Sequence of chain 8.HA:
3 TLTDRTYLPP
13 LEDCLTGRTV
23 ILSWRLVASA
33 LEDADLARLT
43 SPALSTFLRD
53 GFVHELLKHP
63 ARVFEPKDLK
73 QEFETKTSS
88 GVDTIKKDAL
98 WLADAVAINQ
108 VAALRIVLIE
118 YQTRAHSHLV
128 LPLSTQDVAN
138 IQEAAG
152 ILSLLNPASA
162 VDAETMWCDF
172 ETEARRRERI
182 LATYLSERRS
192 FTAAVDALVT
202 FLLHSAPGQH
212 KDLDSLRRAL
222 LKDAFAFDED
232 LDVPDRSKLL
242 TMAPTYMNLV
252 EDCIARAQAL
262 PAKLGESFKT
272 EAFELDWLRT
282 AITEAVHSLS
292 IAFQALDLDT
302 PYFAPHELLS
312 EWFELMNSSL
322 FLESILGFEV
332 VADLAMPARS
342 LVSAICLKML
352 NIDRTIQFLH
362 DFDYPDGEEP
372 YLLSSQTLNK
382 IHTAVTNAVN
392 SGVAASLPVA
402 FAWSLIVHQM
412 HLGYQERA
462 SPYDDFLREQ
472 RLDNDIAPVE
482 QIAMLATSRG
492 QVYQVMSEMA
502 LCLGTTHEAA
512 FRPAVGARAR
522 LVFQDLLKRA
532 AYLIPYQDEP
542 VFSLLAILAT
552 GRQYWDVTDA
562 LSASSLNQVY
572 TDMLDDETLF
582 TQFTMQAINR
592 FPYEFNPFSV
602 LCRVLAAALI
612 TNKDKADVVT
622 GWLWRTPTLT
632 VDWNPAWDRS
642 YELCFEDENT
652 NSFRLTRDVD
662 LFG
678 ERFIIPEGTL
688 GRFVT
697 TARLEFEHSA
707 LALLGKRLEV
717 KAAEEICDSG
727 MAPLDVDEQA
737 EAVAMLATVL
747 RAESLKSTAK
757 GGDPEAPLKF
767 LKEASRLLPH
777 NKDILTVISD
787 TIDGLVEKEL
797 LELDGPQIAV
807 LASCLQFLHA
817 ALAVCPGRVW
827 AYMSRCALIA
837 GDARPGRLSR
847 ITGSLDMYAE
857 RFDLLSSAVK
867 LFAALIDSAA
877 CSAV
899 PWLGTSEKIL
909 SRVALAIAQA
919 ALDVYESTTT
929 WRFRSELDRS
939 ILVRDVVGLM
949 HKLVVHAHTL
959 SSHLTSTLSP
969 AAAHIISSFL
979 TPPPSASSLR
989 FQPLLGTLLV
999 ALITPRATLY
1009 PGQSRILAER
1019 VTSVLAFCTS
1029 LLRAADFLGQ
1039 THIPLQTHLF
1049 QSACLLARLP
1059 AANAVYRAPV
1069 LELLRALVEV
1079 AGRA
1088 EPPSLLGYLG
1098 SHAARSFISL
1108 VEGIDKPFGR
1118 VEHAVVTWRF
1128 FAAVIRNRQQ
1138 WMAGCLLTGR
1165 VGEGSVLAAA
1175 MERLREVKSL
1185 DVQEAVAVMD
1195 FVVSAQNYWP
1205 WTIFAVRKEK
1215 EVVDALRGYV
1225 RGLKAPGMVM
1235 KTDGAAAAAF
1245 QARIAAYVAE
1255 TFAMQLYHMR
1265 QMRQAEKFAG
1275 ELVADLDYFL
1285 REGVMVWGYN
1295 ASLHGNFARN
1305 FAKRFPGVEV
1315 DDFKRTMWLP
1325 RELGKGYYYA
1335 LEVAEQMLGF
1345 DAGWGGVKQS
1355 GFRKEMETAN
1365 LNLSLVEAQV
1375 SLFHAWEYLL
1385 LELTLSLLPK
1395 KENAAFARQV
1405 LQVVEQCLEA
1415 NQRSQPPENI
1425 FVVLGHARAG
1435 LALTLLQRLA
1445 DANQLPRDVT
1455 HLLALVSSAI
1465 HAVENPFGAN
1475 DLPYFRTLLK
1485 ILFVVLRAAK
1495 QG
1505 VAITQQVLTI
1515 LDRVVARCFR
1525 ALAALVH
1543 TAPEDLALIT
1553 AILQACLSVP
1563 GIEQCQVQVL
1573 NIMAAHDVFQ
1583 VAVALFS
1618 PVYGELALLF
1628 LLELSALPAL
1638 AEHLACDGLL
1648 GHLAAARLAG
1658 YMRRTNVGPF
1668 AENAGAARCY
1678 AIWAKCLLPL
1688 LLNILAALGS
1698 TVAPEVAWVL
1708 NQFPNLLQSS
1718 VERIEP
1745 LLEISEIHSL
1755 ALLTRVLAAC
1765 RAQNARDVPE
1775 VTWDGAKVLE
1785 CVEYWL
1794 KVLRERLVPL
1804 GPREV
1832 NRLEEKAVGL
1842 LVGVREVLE

This small molecule binds to this protein.
Small molecule (SMILES): CC[C@H](C)[C@H](NC(=O)[C@H](CO)NC(=O)[C@H](CC(=O)O)NC(=O)[C@@H](N)CCC(=O)O)C(=O)N[C@@H](CC(C)C)C(=O)N[C@@H](CCC(N)=O)C(=O)N1CCC[C@H]1C(=O)NCC(=O)N[C@@H](C)C(=O)N[C@@H](Cc1ccccc1)C(=O)N[C@@H](CO)C(=O)N[C@@H](C)C(=O)N[C@H](C=O)CC(N)=O

Binding-site contacts:
Ligand atom CD1 contacts residue LEU413 of chain 8.HA at 4.1 Å (hydrophobic).
Ligand atom NE2 contacts residue PRO536 of chain 8.HA at 4.2 Å.
Ligand atom CD2 contacts residue ALA484 of chain 8.HA at 3.6 Å (hydrophobic).
Ligand atom CG contacts residue PRO536 of chain 8.HA at 4.5 Å (hydrophobic).
Ligand atom CB contacts residue THR488 of chain 8.HA at 4.4 Å.
Ligand atom O contacts residue LEU534 of chain 8.HA at 4.3 Å.
Ligand atom N contacts residue ILE535 of chain 8.HA at 3.7 Å.
Ligand atom CD1 contacts residue PHE402 of chain 8.HA at 4.0 Å (hydrophobic).
Ligand atom CD1 contacts residue ILE535 of chain 8.HA at 4.0 Å (hydrophobic).
Ligand atom CD1 contacts residue THR488 of chain 8.HA at 4.2 Å.
Ligand atom CE1 contacts residue LEU413 of chain 8.HA at 4.2 Å (hydrophobic).
Ligand atom CB contacts residue TYR537 of chain 8.HA at 3.0 Å (hydrophobic).
Ligand atom CD2 contacts residue THR488 of chain 8.HA at 4.2 Å.
Ligand atom CG contacts residue TYR537 of chain 8.HA at 3.2 Å (hydrophobic).
Ligand atom C contacts residue HIS409 of chain 8.HA at 4.4 Å.
Ligand atom CD2 contacts residue MET485 of chain 8.HA at 4.0 Å (hydrophobic).
Ligand atom CD1 contacts residue GLN538 of chain 8.HA at 3.1 Å.
Ligand atom CA contacts residue TYR537 of chain 8.HA at 4.5 Å (hydrophobic).
Ligand atom CB contacts residue TYR533 of chain 8.HA at 3.6 Å (hydrophobic).
Ligand atom CB contacts residue LEU534 of chain 8.HA at 4.3 Å (hydrophobic).
Ligand atom O contacts residue HIS409 of chain 8.HA at 3.6 Å.
Ligand atom CG1 contacts residue THR488 of chain 8.HA at 4.2 Å.
Ligand atom O contacts residue PRO536 of chain 8.HA at 3.8 Å.
Ligand atom CB contacts residue GLU481 of chain 8.HA at 3.6 Å.
Ligand atom OD1 contacts residue TYR533 of chain 8.HA at 3.4 Å.
Ligand atom ND2 contacts residue TYR533 of chain 8.HA at 3.7 Å.
Ligand atom N contacts residue PRO536 of chain 8.HA at 4.2 Å.
Ligand atom CA contacts residue ILE535 of chain 8.HA at 3.8 Å (hydrophobic).
Ligand atom CD contacts residue TYR537 of chain 8.HA at 4.5 Å (hydrophobic).
Ligand atom CG contacts residue TYR533 of chain 8.HA at 3.3 Å (hydrophobic).
Ligand atom CB contacts residue ILE535 of chain 8.HA at 4.2 Å (hydrophobic).
Ligand atom CD1 contacts residue ILE535 of chain 8.HA at 4.0 Å (hydrophobic).